The protein below binds the small molecule below.
Small molecule (SMILES): CC(=O)N[C@H]1[C@H](O[C@H]2[C@H](O)[C@@H](NC(C)=O)CO[C@@H]2CO)O[C@H](CO)[C@@H](O[C@@H]2O[C@H](CO[C@H]3O[C@H](CO)[C@@H](O)[C@H](O[C@H]4O[C@H](CO)[C@@H](O)[C@H](O)[C@@H]4O)[C@@H]3O)[C@@H](O)[C@H](O[C@H]3O[C@H](CO)[C@@H](O)[C@H](O)[C@@H]3O[C@H]3O[C@H](CO)[C@@H](O)[C@H](O)[C@@H]3O)[C@@H]2O)[C@@H]1O

Sequence of chain 1.E:
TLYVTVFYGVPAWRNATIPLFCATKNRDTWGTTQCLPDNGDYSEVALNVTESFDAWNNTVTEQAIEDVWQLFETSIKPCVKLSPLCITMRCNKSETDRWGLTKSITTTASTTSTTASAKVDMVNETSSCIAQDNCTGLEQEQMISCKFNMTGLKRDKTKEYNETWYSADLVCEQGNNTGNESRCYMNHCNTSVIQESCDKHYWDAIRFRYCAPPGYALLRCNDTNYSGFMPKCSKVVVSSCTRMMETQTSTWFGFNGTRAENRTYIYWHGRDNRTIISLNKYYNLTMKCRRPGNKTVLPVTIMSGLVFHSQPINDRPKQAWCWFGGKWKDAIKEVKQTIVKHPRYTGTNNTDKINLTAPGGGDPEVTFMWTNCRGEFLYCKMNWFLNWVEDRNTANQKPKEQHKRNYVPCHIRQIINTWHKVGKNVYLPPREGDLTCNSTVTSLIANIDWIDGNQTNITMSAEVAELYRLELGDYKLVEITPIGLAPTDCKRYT

Binding-site contacts:
Ligand atom O6 contacts residue ASN57 of chain 1.E at 4.1 Å.
Ligand atom C7 contacts residue ASN15 of chain 1.E at 3.4 Å.
Ligand atom C6 contacts residue GLY270 of chain 1.E at 4.1 Å.
Ligand atom C6 contacts residue NAG1 of chain 1.MA at 3.5 Å.
Ligand atom O4 contacts residue NAG1 of chain 1.MA at 3.8 Å.
Ligand atom C5 contacts residue ARG344 of chain 1.E at 4.1 Å.
Ligand atom C5 contacts residue LYS476 of chain 1.E at 4.0 Å.
Ligand atom O2 contacts residue GLY270 of chain 1.E at 4.1 Å.
Ligand atom O3 contacts residue NAG1 of chain 1.EB at 3.9 Å.
Ligand atom C4 contacts residue ARG344 of chain 1.E at 3.6 Å.
Ligand atom C3 contacts residue ASN15 of chain 1.E at 3.8 Å.
Ligand atom C2 contacts residue ASN15 of chain 1.E at 2.4 Å.
Ligand atom O4 contacts residue SER52 of chain 1.E at 4.0 Å.
Ligand atom O7 contacts residue PHE229 of chain 1.E at 3.8 Å.
Ligand atom C8 contacts residue PHE53 of chain 1.E at 3.1 Å (hydrophobic).
Ligand atom C6 contacts residue ARG344 of chain 1.E at 3.5 Å.
Ligand atom O4 contacts residue GLY270 of chain 1.E at 4.2 Å.
Ligand atom C1 contacts residue LYS476 of chain 1.E at 4.1 Å.
Ligand atom O7 contacts residue ASP54 of chain 1.E at 3.9 Å.
Ligand atom C7 contacts residue PHE53 of chain 1.E at 4.1 Å (hydrophobic).
Ligand atom O5 contacts residue NAG1 of chain 1.MA at 3.7 Å.
Ligand atom C5 contacts residue NAG1 of chain 1.MA at 3.4 Å.
Ligand atom C5 contacts residue ASN15 of chain 1.E at 3.7 Å.
Ligand atom O6 contacts residue NAG2 of chain 1.MA at 3.3 Å.
Ligand atom C8 contacts residue PHE229 of chain 1.E at 3.4 Å (hydrophobic).
Ligand atom C5 contacts residue SER52 of chain 1.E at 3.5 Å.
Ligand atom C1 contacts residue ASN15 of chain 1.E at 1.4 Å.
Ligand atom N2 contacts residue ASN15 of chain 1.E at 2.8 Å (h-bond).
Ligand atom C4 contacts residue GLY270 of chain 1.E at 3.6 Å.
Ligand atom O5 contacts residue ASN15 of chain 1.E at 2.4 Å (h-bond).
Ligand atom O7 contacts residue ASN15 of chain 1.E at 3.5 Å (h-bond).
Ligand atom C6 contacts residue MAN1 of chain 1.DC at 3.4 Å.
Ligand atom C6 contacts residue NAG2 of chain 1.MA at 4.0 Å.
Ligand atom O5 contacts residue LYS476 of chain 1.E at 3.8 Å.
Ligand atom C1 contacts residue NAG1 of chain 1.MA at 3.9 Å.
Ligand atom C2 contacts residue NAG1 of chain 1.MA at 3.8 Å.
Ligand atom O4 contacts residue ARG344 of chain 1.E at 2.9 Å (salt-bridge).
Ligand atom O6 contacts residue MAN1 of chain 1.DC at 3.0 Å.
Ligand atom C4 contacts residue NAG1 of chain 1.MA at 4.1 Å.
Ligand atom C6 contacts residue SER52 of chain 1.E at 3.8 Å.